A protein and the small-molecule ligand that binds it are described below.
Small molecule (SMILES): O=C(Nc1cncc2ccccc12)[C@@H]1CN(S(=O)(=O)c2ncc[nH]2)Cc2ccc(Cl)cc21

Sequence of chain 1.A:
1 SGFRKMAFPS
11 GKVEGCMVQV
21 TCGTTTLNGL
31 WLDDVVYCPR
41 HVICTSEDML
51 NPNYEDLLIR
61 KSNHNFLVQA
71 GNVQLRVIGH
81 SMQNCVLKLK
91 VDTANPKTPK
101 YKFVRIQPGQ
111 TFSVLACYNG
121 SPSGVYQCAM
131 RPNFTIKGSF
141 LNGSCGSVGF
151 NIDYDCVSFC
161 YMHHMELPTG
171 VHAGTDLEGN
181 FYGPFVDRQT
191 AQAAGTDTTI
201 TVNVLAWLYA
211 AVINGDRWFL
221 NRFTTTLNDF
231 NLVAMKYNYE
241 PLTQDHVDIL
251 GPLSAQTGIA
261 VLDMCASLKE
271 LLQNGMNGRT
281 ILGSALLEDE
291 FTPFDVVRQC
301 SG

Binding-site contacts:
Ligand atom C10 contacts residue LEU141 of chain 1.B at 3.6 Å (hydrophobic).
Ligand atom O contacts residue GLU166 of chain 1.B at 3.2 Å (salt-bridge).
Ligand atom C11 contacts residue LEU141 of chain 1.B at 3.8 Å (hydrophobic).
Ligand atom C18 contacts residue HIS41 of chain 1.B at 3.9 Å.
Ligand atom O2 contacts residue GLN189 of chain 1.B at 3.7 Å.
Ligand atom C10 contacts residue GLU166 of chain 1.B at 3.7 Å.
Ligand atom C10 contacts residue HIS163 of chain 1.B at 3.8 Å.
Ligand atom C1 contacts residue MET49 of chain 1.B at 3.8 Å (hydrophobic).
Ligand atom CL contacts residue ASP187 of chain 1.B at 3.4 Å.
Ligand atom N2 contacts residue PHE140 of chain 1.B at 3.5 Å.
Ligand atom C12 contacts residue PHE140 of chain 1.B at 3.8 Å (hydrophobic).
Ligand atom C1 contacts residue ARG188 of chain 1.B at 3.7 Å.
Ligand atom N4 contacts residue ASN142 of chain 1.B at 3.6 Å.
Ligand atom C7 contacts residue GLU166 of chain 1.B at 3.9 Å.
Ligand atom C8 contacts residue CYS145 of chain 1.B at 3.8 Å (hydrophobic).
Ligand atom C18 contacts residue MET165 of chain 1.B at 3.6 Å (hydrophobic).
Ligand atom C9 contacts residue SER144 of chain 1.B at 3.7 Å.
Ligand atom C contacts residue MET165 of chain 1.B at 3.8 Å (hydrophobic).
Ligand atom N2 contacts residue HIS163 of chain 1.B at 2.6 Å (h-bond).
Ligand atom N2 contacts residue LEU141 of chain 1.B at 3.8 Å.
Ligand atom C9 contacts residue HIS163 of chain 1.B at 2.8 Å.
Ligand atom C18 contacts residue HIS164 of chain 1.B at 3.4 Å.
Ligand atom O contacts residue MET165 of chain 1.B at 3.8 Å.
Ligand atom C9 contacts residue CYS145 of chain 1.B at 3.6 Å (hydrophobic).
Ligand atom C18 contacts residue MET49 of chain 1.B at 3.7 Å (hydrophobic).
Ligand atom N1 contacts residue MET165 of chain 1.B at 3.9 Å.
Ligand atom C4 contacts residue GLN189 of chain 1.B at 3.5 Å.
Ligand atom N2 contacts residue SER144 of chain 1.B at 3.2 Å (h-bond).
Ligand atom CL contacts residue HIS41 of chain 1.B at 3.5 Å.
Ligand atom C12 contacts residue LEU141 of chain 1.B at 3.8 Å (hydrophobic).
Ligand atom CL contacts residue HIS164 of chain 1.B at 3.9 Å.
Ligand atom C11 contacts residue GLU166 of chain 1.B at 3.6 Å.
Ligand atom C10 contacts residue PHE140 of chain 1.B at 3.6 Å (hydrophobic).
Ligand atom C7 contacts residue MET165 of chain 1.B at 3.9 Å (hydrophobic).
Ligand atom C12 contacts residue GLU166 of chain 1.B at 3.5 Å.
Ligand atom CL contacts residue ARG188 of chain 1.B at 3.9 Å.
Ligand atom N1 contacts residue CYS145 of chain 1.B at 3.4 Å (h-bond).
Ligand atom C contacts residue MET49 of chain 1.B at 3.7 Å (hydrophobic).
Ligand atom C17 contacts residue MET49 of chain 1.B at 3.9 Å (hydrophobic).
Ligand atom C10 contacts residue SER144 of chain 1.B at 3.8 Å.

Sequence of chain 1.B:
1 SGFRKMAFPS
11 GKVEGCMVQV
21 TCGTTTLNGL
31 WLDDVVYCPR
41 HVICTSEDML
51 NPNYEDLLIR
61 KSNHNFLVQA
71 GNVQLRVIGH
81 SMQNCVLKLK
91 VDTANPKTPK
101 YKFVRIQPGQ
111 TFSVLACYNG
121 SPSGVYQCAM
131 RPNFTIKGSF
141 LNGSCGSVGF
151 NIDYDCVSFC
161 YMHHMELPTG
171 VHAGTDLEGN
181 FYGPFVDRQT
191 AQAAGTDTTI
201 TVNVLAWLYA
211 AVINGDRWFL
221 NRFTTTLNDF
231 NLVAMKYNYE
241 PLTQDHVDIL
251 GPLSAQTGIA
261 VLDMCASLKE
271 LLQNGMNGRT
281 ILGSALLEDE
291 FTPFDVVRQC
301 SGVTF